The protein below binds the small molecule below.
Small molecule (SMILES): Cc1cc(=O)oc2cc(OS(=O)(=O)O)ccc12

Binding-site contacts:
Ligand atom O06 contacts residue ILE500 of chain 1.A at 4.0 Å.
Ligand atom O12 contacts residue HIS356 of chain 1.A at 3.2 Å (h-bond).
Ligand atom C07 contacts residue ILE500 of chain 1.A at 3.7 Å (hydrophobic).
Ligand atom S13 contacts residue THR501 of chain 1.A at 3.9 Å.
Ligand atom O16 contacts residue HIS252 of chain 1.A at 4.2 Å.
Ligand atom O12 contacts residue ILE500 of chain 1.A at 4.2 Å.
Ligand atom O14 contacts residue HIS252 of chain 1.A at 2.0 Å (h-bond).
Ligand atom O05 contacts residue GLY319 of chain 1.A at 4.2 Å.
Ligand atom O16 contacts residue ASN436 of chain 1.A at 3.5 Å (h-bond).
Ligand atom O14 contacts residue HIS356 of chain 1.A at 3.1 Å (h-bond).
Ligand atom O15 contacts residue ARG374 of chain 1.A at 4.0 Å.
Ligand atom O15 contacts residue ASN358 of chain 1.A at 2.9 Å (h-bond).
Ligand atom S13 contacts residue HIS252 of chain 1.A at 3.5 Å (h-bond).
Ligand atom C08 contacts residue ILE500 of chain 1.A at 3.9 Å (hydrophobic).
Ligand atom C11 contacts residue ILE500 of chain 1.A at 4.1 Å (hydrophobic).
Ligand atom O16 contacts residue ILE500 of chain 1.A at 3.9 Å.
Ligand atom C09 contacts residue PHE171 of chain 1.A at 4.1 Å (hydrophobic).
Ligand atom O15 contacts residue ASN436 of chain 1.A at 3.3 Å (h-bond).
Ligand atom C17 contacts residue ILE500 of chain 1.A at 3.7 Å (hydrophobic).
Ligand atom O12 contacts residue HIS252 of chain 1.A at 4.2 Å.
Ligand atom C02 contacts residue THR557 of chain 1.A at 4.0 Å.
Ligand atom C04 contacts residue ILE500 of chain 1.A at 4.1 Å (hydrophobic).
Ligand atom O14 contacts residue TYR559 of chain 1.A at 4.2 Å.
Ligand atom C10 contacts residue THR501 of chain 1.A at 3.7 Å.
Ligand atom O16 contacts residue THR501 of chain 1.A at 2.7 Å (h-bond).
Ligand atom C01 contacts residue TYR208 of chain 1.A at 3.1 Å (hydrophobic).
Ligand atom C02 contacts residue ILE500 of chain 1.A at 4.3 Å (hydrophobic).
Ligand atom C11 contacts residue HIS356 of chain 1.A at 4.1 Å.
Ligand atom O12 contacts residue ARG374 of chain 1.A at 4.2 Å.
Ligand atom S13 contacts residue ASN436 of chain 1.A at 4.0 Å.
Ligand atom O15 contacts residue HIS252 of chain 1.A at 4.0 Å.
Ligand atom C09 contacts residue THR501 of chain 1.A at 4.0 Å.
Ligand atom O06 contacts residue ALA320 of chain 1.A at 3.9 Å.
Ligand atom O14 contacts residue ASN358 of chain 1.A at 4.2 Å.
Ligand atom C01 contacts residue THR557 of chain 1.A at 3.7 Å.
Ligand atom S13 contacts residue HIS356 of chain 1.A at 3.4 Å (h-bond).
Ligand atom C10 contacts residue HIS252 of chain 1.A at 4.2 Å.
Ligand atom O16 contacts residue TYR559 of chain 1.A at 4.0 Å.
Ligand atom O15 contacts residue HIS356 of chain 1.A at 3.3 Å (h-bond).
Ligand atom O05 contacts residue ALA320 of chain 1.A at 3.8 Å.

Sequence of chain 1.A:
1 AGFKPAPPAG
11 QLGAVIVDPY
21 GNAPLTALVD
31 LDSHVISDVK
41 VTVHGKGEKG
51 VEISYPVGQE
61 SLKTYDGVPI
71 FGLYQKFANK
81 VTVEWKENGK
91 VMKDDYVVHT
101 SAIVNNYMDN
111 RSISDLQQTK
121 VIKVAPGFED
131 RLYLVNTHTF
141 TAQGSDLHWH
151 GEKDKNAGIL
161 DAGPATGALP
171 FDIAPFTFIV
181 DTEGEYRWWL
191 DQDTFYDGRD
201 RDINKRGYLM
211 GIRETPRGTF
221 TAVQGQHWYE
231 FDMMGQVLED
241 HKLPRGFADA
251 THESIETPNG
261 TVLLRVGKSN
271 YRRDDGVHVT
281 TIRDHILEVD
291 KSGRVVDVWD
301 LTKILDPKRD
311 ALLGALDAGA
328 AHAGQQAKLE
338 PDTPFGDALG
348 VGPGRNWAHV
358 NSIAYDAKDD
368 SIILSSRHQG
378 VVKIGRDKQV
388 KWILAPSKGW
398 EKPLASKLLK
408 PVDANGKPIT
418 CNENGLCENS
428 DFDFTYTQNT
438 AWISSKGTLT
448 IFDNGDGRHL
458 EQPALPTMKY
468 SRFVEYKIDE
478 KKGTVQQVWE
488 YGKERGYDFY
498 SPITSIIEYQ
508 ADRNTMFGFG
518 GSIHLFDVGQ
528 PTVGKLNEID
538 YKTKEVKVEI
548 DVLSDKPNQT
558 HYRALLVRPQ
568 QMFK